Binding-site contacts:
Ligand atom C5 contacts residue THR275 of chain 1.C at 4.3 Å.
Ligand atom C3 contacts residue ASN273 of chain 1.C at 3.9 Å.
Ligand atom C1 contacts residue ASN276 of chain 1.C at 4.1 Å.
Ligand atom C7 contacts residue ASN273 of chain 1.C at 3.3 Å.
Ligand atom C1 contacts residue THR275 of chain 1.C at 4.2 Å.
Ligand atom C2 contacts residue ASN273 of chain 1.C at 2.6 Å.
Ligand atom O5 contacts residue ASN273 of chain 1.C at 2.4 Å (h-bond).
Ligand atom C1 contacts residue ASN273 of chain 1.C at 1.5 Å.
Ligand atom C8 contacts residue ASN273 of chain 1.C at 4.0 Å.
Ligand atom N2 contacts residue ASN273 of chain 1.C at 3.0 Å (h-bond).
Ligand atom O6 contacts residue ASN276 of chain 1.C at 4.0 Å.
Ligand atom C4 contacts residue ASN273 of chain 1.C at 4.4 Å.
Ligand atom O7 contacts residue ASN273 of chain 1.C at 3.3 Å (h-bond).
Ligand atom C5 contacts residue ASN273 of chain 1.C at 3.8 Å.
Ligand atom C6 contacts residue ASN276 of chain 1.C at 4.4 Å.
Ligand atom O5 contacts residue ASN276 of chain 1.C at 3.5 Å.
Ligand atom O5 contacts residue THR275 of chain 1.C at 4.4 Å.

Sequence of chain 1.C:
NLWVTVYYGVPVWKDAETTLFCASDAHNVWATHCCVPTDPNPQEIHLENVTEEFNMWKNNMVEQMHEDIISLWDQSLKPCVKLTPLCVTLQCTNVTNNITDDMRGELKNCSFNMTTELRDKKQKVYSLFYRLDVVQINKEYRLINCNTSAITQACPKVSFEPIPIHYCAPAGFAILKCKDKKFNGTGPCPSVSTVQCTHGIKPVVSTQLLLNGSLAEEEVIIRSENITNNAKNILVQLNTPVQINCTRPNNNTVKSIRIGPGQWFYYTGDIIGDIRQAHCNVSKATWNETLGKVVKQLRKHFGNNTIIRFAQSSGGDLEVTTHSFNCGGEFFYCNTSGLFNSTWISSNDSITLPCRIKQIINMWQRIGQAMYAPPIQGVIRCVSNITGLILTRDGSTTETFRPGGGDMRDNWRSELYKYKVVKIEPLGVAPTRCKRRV

This protein binds this small molecule.
Small molecule (SMILES): CC(=O)N[C@H]1[C@H](O[C@H]2[C@H](O)[C@@H](NC(C)=O)CO[C@@H]2CO)O[C@H](CO)[C@@H](O)[C@@H]1O